Binding-site contacts:
Ligand atom O7 contacts residue VAL414 of chain 1.C at 4.0 Å.
Ligand atom O5 contacts residue GLU181 of chain 1.C at 3.9 Å.
Ligand atom O6 contacts residue SER179 of chain 1.C at 3.2 Å (h-bond).
Ligand atom C6 contacts residue SER179 of chain 1.C at 3.1 Å.
Ligand atom C7 contacts residue ASN232 of chain 1.C at 3.8 Å.
Ligand atom C5 contacts residue VAL414 of chain 1.C at 3.4 Å (hydrophobic).
Ligand atom C8 contacts residue VAL224 of chain 1.C at 4.0 Å (hydrophobic).
Ligand atom C4 contacts residue VAL414 of chain 1.C at 3.7 Å (hydrophobic).
Ligand atom O3 contacts residue GLU181 of chain 1.C at 4.0 Å.
Ligand atom O5 contacts residue VAL414 of chain 1.C at 4.2 Å.
Ligand atom N2 contacts residue SER415 of chain 1.C at 3.6 Å.
Ligand atom C2 contacts residue SER415 of chain 1.C at 4.0 Å.
Ligand atom C6 contacts residue VAL414 of chain 1.C at 4.3 Å (hydrophobic).
Ligand atom O5 contacts residue ASN232 of chain 1.C at 2.3 Å (h-bond).
Ligand atom O6 contacts residue NAG1 of chain 1.Z at 4.0 Å.
Ligand atom C8 contacts residue ASN346 of chain 1.C at 4.0 Å.
Ligand atom C5 contacts residue ASN232 of chain 1.C at 3.6 Å.
Ligand atom C1 contacts residue VAL414 of chain 1.C at 4.1 Å (hydrophobic).
Ligand atom O6 contacts residue GLY348 of chain 1.C at 3.7 Å.
Ligand atom C5 contacts residue GLU181 of chain 1.C at 3.8 Å.
Ligand atom C8 contacts residue LEU231 of chain 1.C at 3.6 Å (hydrophobic).
Ligand atom O7 contacts residue PRO182 of chain 1.C at 4.3 Å.
Ligand atom C3 contacts residue ASN232 of chain 1.C at 3.8 Å.
Ligand atom O7 contacts residue GLU181 of chain 1.C at 4.2 Å.
Ligand atom C1 contacts residue SER415 of chain 1.C at 3.6 Å.
Ligand atom C1 contacts residue ASN232 of chain 1.C at 1.4 Å.
Ligand atom O4 contacts residue VAL414 of chain 1.C at 3.6 Å.
Ligand atom N2 contacts residue ASN232 of chain 1.C at 2.9 Å (h-bond).
Ligand atom C7 contacts residue ASN346 of chain 1.C at 4.3 Å.
Ligand atom C6 contacts residue GLU181 of chain 1.C at 3.4 Å.
Ligand atom C3 contacts residue VAL414 of chain 1.C at 3.6 Å (hydrophobic).
Ligand atom C2 contacts residue ASN232 of chain 1.C at 2.5 Å.
Ligand atom O7 contacts residue ASN232 of chain 1.C at 4.2 Å.
Ligand atom C1 contacts residue NAG1 of chain 1.Z at 4.0 Å.
Ligand atom C5 contacts residue NAG1 of chain 1.Z at 3.7 Å.
Ligand atom C3 contacts residue SER415 of chain 1.C at 4.3 Å.
Ligand atom C4 contacts residue ASN232 of chain 1.C at 4.2 Å.
Ligand atom C6 contacts residue NAG1 of chain 1.Z at 3.6 Å.
Ligand atom O5 contacts residue NAG1 of chain 1.Z at 3.3 Å (h-bond).
Ligand atom O7 contacts residue ASN346 of chain 1.C at 4.1 Å.

A small-molecule ligand and the protein it binds are described below.
Small molecule (SMILES): CC(=O)N[C@H]1[C@H](O[C@H]2[C@H](O)[C@@H](NC(C)=O)CO[C@@H]2CO)O[C@H](CO)[C@@H](O[C@@H]2O[C@H](CO[C@H]3O[C@H](CO)[C@@H](O)[C@H](O)[C@@H]3O)[C@@H](O)[C@H](O[C@H]3O[C@H](CO)[C@@H](O)[C@H](O)[C@@H]3O[C@H]3O[C@H](CO)[C@@H](O)[C@H](O)[C@@H]3O)[C@@H]2O)[C@@H]1O

Sequence of chain 1.C:
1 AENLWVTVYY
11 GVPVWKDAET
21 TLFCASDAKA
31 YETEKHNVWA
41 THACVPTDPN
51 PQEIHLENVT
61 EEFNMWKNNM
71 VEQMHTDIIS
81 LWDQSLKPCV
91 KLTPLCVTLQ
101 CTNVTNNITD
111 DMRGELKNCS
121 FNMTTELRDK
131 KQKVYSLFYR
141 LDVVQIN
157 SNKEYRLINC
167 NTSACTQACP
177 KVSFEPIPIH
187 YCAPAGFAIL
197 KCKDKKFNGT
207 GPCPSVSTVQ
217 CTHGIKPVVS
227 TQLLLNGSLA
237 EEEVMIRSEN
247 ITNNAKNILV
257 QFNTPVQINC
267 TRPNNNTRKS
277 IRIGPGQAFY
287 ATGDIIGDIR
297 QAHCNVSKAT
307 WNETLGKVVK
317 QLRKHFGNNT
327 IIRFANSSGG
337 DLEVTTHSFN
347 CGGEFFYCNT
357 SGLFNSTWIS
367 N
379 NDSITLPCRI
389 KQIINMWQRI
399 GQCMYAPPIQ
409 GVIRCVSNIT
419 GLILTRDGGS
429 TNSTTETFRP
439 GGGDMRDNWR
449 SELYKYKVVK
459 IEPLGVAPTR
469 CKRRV